Binding-site contacts:
Ligand atom O5 contacts residue ASN695 of chain 1.C at 2.3 Å (h-bond).
Ligand atom C8 contacts residue ASN695 of chain 1.C at 4.0 Å.
Ligand atom N2 contacts residue ASN695 of chain 1.C at 2.9 Å (h-bond).
Ligand atom C8 contacts residue GLY1117 of chain 1.C at 3.5 Å.
Ligand atom C4 contacts residue ASN695 of chain 1.C at 4.2 Å.
Ligand atom C1 contacts residue ASN695 of chain 1.C at 1.4 Å.
Ligand atom C5 contacts residue ASN695 of chain 1.C at 3.6 Å.
Ligand atom C2 contacts residue ASN695 of chain 1.C at 2.5 Å.
Ligand atom C7 contacts residue ASN695 of chain 1.C at 3.0 Å.
Ligand atom C3 contacts residue ASN695 of chain 1.C at 3.8 Å.
Ligand atom O7 contacts residue ASN695 of chain 1.C at 2.6 Å (h-bond).

A small-molecule ligand and the protein it binds are described below.
Small molecule (SMILES): CC(=O)N[C@@H]1[C@@H](O)[C@H](O)[C@@H](CO)O[C@H]1O

Sequence of chain 1.C:
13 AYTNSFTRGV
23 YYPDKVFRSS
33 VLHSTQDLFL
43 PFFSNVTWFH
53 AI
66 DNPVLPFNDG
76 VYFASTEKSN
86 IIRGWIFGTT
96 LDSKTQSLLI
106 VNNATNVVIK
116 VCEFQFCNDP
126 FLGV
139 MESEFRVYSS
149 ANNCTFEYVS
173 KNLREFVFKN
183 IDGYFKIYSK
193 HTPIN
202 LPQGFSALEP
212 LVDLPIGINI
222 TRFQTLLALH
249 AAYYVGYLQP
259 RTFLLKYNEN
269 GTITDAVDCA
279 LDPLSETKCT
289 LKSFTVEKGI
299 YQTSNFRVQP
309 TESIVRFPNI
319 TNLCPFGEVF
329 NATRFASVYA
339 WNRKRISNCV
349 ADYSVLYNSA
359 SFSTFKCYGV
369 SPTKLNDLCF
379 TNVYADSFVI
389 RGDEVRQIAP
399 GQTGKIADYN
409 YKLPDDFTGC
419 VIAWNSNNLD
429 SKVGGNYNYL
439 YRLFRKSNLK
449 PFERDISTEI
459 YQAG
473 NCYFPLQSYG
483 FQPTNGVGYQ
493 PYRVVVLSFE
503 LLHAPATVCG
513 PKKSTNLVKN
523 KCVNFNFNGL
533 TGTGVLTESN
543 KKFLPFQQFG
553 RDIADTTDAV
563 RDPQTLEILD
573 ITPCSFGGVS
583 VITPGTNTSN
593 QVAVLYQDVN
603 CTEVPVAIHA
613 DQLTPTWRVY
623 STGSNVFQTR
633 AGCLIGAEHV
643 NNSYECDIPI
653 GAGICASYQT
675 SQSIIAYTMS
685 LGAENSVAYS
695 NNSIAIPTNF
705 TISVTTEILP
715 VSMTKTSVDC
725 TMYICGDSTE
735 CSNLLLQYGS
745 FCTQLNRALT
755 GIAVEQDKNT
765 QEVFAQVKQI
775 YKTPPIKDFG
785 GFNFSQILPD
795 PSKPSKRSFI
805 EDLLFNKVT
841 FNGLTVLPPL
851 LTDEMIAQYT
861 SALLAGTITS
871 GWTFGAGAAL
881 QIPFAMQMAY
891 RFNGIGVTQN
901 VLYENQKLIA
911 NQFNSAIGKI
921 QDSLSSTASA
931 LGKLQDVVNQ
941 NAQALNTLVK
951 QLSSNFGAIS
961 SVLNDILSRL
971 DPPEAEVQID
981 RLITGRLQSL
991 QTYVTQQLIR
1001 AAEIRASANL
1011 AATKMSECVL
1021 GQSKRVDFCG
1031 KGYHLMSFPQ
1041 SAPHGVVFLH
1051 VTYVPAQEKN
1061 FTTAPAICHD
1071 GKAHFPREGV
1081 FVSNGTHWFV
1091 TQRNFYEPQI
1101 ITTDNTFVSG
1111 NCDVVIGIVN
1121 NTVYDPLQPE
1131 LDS